The protein below binds the small molecule below.
Small molecule (SMILES): CC(=O)N[C@@H]1[C@@H](O)[C@H](O)[C@@H](CO)O[C@H]1O

Sequence of chain 1.A:
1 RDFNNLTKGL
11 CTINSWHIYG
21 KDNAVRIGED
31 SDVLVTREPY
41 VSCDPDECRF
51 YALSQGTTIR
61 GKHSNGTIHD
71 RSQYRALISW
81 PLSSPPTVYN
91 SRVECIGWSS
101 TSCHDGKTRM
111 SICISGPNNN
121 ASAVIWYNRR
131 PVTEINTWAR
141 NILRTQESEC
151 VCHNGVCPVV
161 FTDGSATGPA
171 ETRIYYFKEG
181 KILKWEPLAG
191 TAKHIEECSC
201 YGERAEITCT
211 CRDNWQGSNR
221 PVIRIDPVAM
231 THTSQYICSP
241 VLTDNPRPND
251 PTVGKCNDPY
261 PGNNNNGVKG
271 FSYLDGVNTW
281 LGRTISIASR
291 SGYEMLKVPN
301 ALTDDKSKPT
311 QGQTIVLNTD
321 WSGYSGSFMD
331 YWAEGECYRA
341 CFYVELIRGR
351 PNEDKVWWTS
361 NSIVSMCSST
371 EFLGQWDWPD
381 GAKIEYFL

Binding-site contacts:
Ligand atom C5 contacts residue TRP357 of chain 1.A at 4.5 Å (hydrophobic).
Ligand atom C3 contacts residue ASN65 of chain 1.A at 3.8 Å.
Ligand atom C5 contacts residue ASN65 of chain 1.A at 3.7 Å.
Ligand atom O5 contacts residue ASN65 of chain 1.A at 2.4 Å (h-bond).
Ligand atom C3 contacts residue TRP357 of chain 1.A at 4.0 Å (hydrophobic).
Ligand atom N2 contacts residue TRP357 of chain 1.A at 3.5 Å.
Ligand atom C1 contacts residue ASN65 of chain 1.A at 1.5 Å.
Ligand atom C1 contacts residue TRP357 of chain 1.A at 3.8 Å (hydrophobic).
Ligand atom C2 contacts residue TRP357 of chain 1.A at 4.1 Å (hydrophobic).
Ligand atom O7 contacts residue ASN65 of chain 1.A at 4.2 Å.
Ligand atom C2 contacts residue ASN65 of chain 1.A at 2.5 Å.
Ligand atom O3 contacts residue TRP357 of chain 1.A at 4.2 Å.
Ligand atom N2 contacts residue ASN65 of chain 1.A at 3.0 Å (h-bond).
Ligand atom O4 contacts residue TRP357 of chain 1.A at 4.5 Å.
Ligand atom C4 contacts residue ASN65 of chain 1.A at 4.3 Å.
Ligand atom C8 contacts residue TRP357 of chain 1.A at 3.5 Å (hydrophobic).
Ligand atom C7 contacts residue ASN65 of chain 1.A at 3.8 Å.
Ligand atom C7 contacts residue TRP357 of chain 1.A at 4.0 Å (hydrophobic).